Sequence of chain 1.B:
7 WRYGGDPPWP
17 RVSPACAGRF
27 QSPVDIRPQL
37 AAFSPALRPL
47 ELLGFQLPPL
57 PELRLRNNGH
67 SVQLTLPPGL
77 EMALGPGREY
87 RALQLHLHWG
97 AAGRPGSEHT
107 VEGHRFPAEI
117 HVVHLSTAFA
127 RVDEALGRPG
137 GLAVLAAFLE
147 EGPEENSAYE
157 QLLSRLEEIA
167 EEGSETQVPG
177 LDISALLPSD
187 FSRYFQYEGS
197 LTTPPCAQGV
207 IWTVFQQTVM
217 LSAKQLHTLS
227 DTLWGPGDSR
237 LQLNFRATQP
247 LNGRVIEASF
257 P

A small-molecule ligand and the protein it binds are described below.
Small molecule (SMILES): CCCCCN1C(=O)c2ccc(S(N)(=O)=O)cc2S1(=O)=O

Binding-site contacts:
Ligand atom O6 contacts residue HIS117 of chain 1.B at 3.5 Å (h-bond).
Ligand atom N7 contacts residue HIS117 of chain 1.B at 3.6 Å (h-bond).
Ligand atom C8 contacts residue GOL1 of chain 1.J at 3.9 Å.
Ligand atom O15 contacts residue VAL119 of chain 1.B at 3.6 Å.
Ligand atom S1 contacts residue THR198 of chain 1.B at 3.9 Å.
Ligand atom C11 contacts residue LEU197 of chain 1.B at 3.7 Å (hydrophobic).
Ligand atom C20 contacts residue VAL128 of chain 1.B at 3.8 Å (hydrophobic).
Ligand atom N7 contacts residue HIS92 of chain 1.B at 3.5 Å (h-bond).
Ligand atom C12 contacts residue LEU197 of chain 1.B at 3.7 Å (hydrophobic).
Ligand atom C30 contacts residue ASP129 of chain 1.B at 3.9 Å.
Ligand atom S1 contacts residue HIS117 of chain 1.B at 3.9 Å.
Ligand atom O5 contacts residue LEU197 of chain 1.B at 3.7 Å.
Ligand atom N7 contacts residue GLU104 of chain 1.B at 3.7 Å.
Ligand atom N7 contacts residue ZN1 of chain 1.H at 2.0 Å.
Ligand atom C8 contacts residue THR199 of chain 1.B at 3.4 Å.
Ligand atom O15 contacts residue LEU138 of chain 1.B at 3.7 Å.
Ligand atom N7 contacts residue HIS94 of chain 1.B at 3.3 Å (h-bond).
Ligand atom O6 contacts residue HIS92 of chain 1.B at 3.3 Å.
Ligand atom O5 contacts residue ZN1 of chain 1.H at 3.8 Å.
Ligand atom C12 contacts residue VAL119 of chain 1.B at 3.9 Å (hydrophobic).
Ligand atom O14 contacts residue GOL1 of chain 1.J at 3.7 Å.
Ligand atom N7 contacts residue THR198 of chain 1.B at 2.6 Å (h-bond).
Ligand atom O6 contacts residue ZN1 of chain 1.H at 2.9 Å.
Ligand atom O14 contacts residue GLN90 of chain 1.B at 2.9 Å (h-bond).
Ligand atom C9 contacts residue THR199 of chain 1.B at 3.0 Å.
Ligand atom S13 contacts residue GLN90 of chain 1.B at 3.9 Å.
Ligand atom C21 contacts residue VAL128 of chain 1.B at 3.7 Å (hydrophobic).
Ligand atom O6 contacts residue TRP208 of chain 1.B at 3.7 Å.
Ligand atom O15 contacts residue LEU197 of chain 1.B at 3.8 Å.
Ligand atom C11 contacts residue GOL1 of chain 1.J at 3.5 Å.
Ligand atom S1 contacts residue HIS92 of chain 1.B at 3.5 Å (h-bond).
Ligand atom S1 contacts residue ZN1 of chain 1.H at 2.7 Å.
Ligand atom C12 contacts residue GOL1 of chain 1.J at 3.6 Å.
Ligand atom O5 contacts residue THR198 of chain 1.B at 3.4 Å (h-bond).
Ligand atom O5 contacts residue TRP208 of chain 1.B at 3.5 Å.
Ligand atom C10 contacts residue LEU197 of chain 1.B at 3.9 Å (hydrophobic).
Ligand atom O18 contacts residue PRO201 of chain 1.B at 3.9 Å.
Ligand atom O6 contacts residue VAL119 of chain 1.B at 3.7 Å.
Ligand atom C9 contacts residue GOL1 of chain 1.J at 3.9 Å.
Ligand atom C10 contacts residue GOL1 of chain 1.J at 3.8 Å.